This small molecule binds to this protein.
Small molecule (SMILES): O=P(O)(O)OC[C@H]1O[C@](O)(COP(=O)(O)O)[C@@H](O)[C@@H]1O

Binding-site contacts:
Ligand atom P2 contacts residue SER435 of chain 1.E at 3.5 Å.
Ligand atom O4P contacts residue SER353 of chain 1.E at 2.7 Å (h-bond).
Ligand atom P2 contacts residue THR348 of chain 1.E at 3.5 Å.
Ligand atom O5 contacts residue LEU347 of chain 1.E at 3.7 Å.
Ligand atom O3 contacts residue ARG432 of chain 1.E at 2.7 Å (salt-bridge).
Ligand atom C6 contacts residue THR438 of chain 1.E at 3.5 Å.
Ligand atom O6 contacts residue THR349 of chain 1.E at 3.1 Å (h-bond).
Ligand atom O6P contacts residue SER353 of chain 1.E at 3.7 Å.
Ligand atom O1 contacts residue GLY434 of chain 1.E at 3.8 Å.
Ligand atom C6 contacts residue SER353 of chain 1.E at 3.8 Å.
Ligand atom O6P contacts residue SER435 of chain 1.E at 3.1 Å (h-bond).
Ligand atom O5P contacts residue SER435 of chain 1.E at 2.7 Å (h-bond).
Ligand atom O4P contacts residue ARG352 of chain 1.E at 3.8 Å.
Ligand atom O4 contacts residue GLY436 of chain 1.E at 3.7 Å.
Ligand atom O2 contacts residue LEU347 of chain 1.E at 3.5 Å.
Ligand atom O3 contacts residue GLY430 of chain 1.E at 3.2 Å.
Ligand atom C5 contacts residue GLY434 of chain 1.E at 3.4 Å.
Ligand atom C4 contacts residue GLY434 of chain 1.E at 3.3 Å.
Ligand atom O4 contacts residue THR438 of chain 1.E at 3.5 Å (h-bond).
Ligand atom C3 contacts residue GLY434 of chain 1.E at 3.4 Å.
Ligand atom O2P contacts residue GLY434 of chain 1.E at 2.9 Å (h-bond).
Ligand atom O6P contacts residue GLY436 of chain 1.E at 2.9 Å (h-bond).
Ligand atom O5P contacts residue THR348 of chain 1.E at 3.6 Å.
Ligand atom P2 contacts residue THR349 of chain 1.E at 3.6 Å.
Ligand atom O5P contacts residue THR350 of chain 1.E at 2.7 Å (h-bond).
Ligand atom O4P contacts residue THR348 of chain 1.E at 2.5 Å (h-bond).
Ligand atom O2 contacts residue GLY430 of chain 1.E at 3.5 Å (h-bond).
Ligand atom C3 contacts residue ARG432 of chain 1.E at 3.3 Å.
Ligand atom P2 contacts residue SER353 of chain 1.E at 3.6 Å.
Ligand atom O5P contacts residue THR349 of chain 1.E at 3.3 Å (h-bond).
Ligand atom O3P contacts residue TRP398 of chain 1.E at 2.6 Å (h-bond).
Ligand atom O4 contacts residue GLY434 of chain 1.E at 2.5 Å (h-bond).
Ligand atom P1 contacts residue ARG405 of chain 1.E at 3.6 Å.
Ligand atom O4 contacts residue TYR437 of chain 1.E at 2.8 Å (h-bond).
Ligand atom O3 contacts residue TRP398 of chain 1.E at 3.6 Å.
Ligand atom C6 contacts residue LEU347 of chain 1.E at 3.6 Å (hydrophobic).
Ligand atom O3P contacts residue ARG405 of chain 1.E at 3.1 Å (salt-bridge).
Ligand atom O2P contacts residue PRO433 of chain 1.E at 3.8 Å.
Ligand atom O6 contacts residue THR348 of chain 1.E at 3.6 Å.
Ligand atom O1P contacts residue ARG405 of chain 1.E at 2.5 Å (salt-bridge).

Sequence of chain 1.E:
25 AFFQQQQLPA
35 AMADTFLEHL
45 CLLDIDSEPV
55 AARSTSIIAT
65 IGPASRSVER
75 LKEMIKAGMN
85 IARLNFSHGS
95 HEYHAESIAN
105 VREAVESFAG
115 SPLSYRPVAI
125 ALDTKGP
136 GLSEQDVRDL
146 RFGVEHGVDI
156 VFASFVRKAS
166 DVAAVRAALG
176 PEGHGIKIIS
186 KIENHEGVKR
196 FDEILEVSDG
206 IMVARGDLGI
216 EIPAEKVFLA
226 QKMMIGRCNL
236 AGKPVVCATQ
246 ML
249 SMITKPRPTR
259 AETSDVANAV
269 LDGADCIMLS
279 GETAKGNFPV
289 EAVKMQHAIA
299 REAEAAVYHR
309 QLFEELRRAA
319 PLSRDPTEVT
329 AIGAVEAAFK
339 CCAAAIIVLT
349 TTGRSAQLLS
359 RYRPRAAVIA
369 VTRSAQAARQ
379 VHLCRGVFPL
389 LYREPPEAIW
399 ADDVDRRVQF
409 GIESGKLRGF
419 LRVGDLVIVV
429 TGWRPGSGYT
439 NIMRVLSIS